A protein and the small-molecule ligand that binds it are described below.
Small molecule (SMILES): Cc1cn([C@H]2C[C@H](O)[C@@H](CO[P](=O)(O)O[P](=O)(O)O[C@H]3O[C@@H](C)[C@H](O)[C@@H](O)[C@H]3O)O2)c(=O)[nH]c1=O

Binding-site contacts:
Ligand atom O5 contacts residue THR369 of chain 3.B at 3.6 Å.
Ligand atom C51 contacts residue TYR302 of chain 3.B at 3.5 Å (hydrophobic).
Ligand atom C6 contacts residue CYS368 of chain 3.B at 3.5 Å (hydrophobic).
Ligand atom O3' contacts residue ARG104 of chain 3.B at 2.9 Å (salt-bridge).
Ligand atom C41 contacts residue TRP106 of chain 3.B at 3.4 Å (hydrophobic).
Ligand atom C21 contacts residue TRP106 of chain 3.B at 3.4 Å (hydrophobic).
Ligand atom C2' contacts residue TRP106 of chain 3.B at 3.6 Å (hydrophobic).
Ligand atom O2 contacts residue GLN367 of chain 3.B at 3.0 Å (h-bond).
Ligand atom O21 contacts residue TRP106 of chain 3.B at 3.4 Å.
Ligand atom OPP contacts residue ASN372 of chain 3.B at 3.5 Å (h-bond).
Ligand atom C41 contacts residue TYR302 of chain 3.B at 3.4 Å (hydrophobic).
Ligand atom O4 contacts residue TRP194 of chain 3.B at 3.6 Å.
Ligand atom O3 contacts residue TRP194 of chain 3.B at 3.3 Å.
Ligand atom C51 contacts residue TRP106 of chain 3.B at 3.6 Å (hydrophobic).
Ligand atom N31 contacts residue TRP106 of chain 3.B at 3.4 Å.
Ligand atom O3P contacts residue CYS368 of chain 3.B at 3.5 Å.
Ligand atom O41 contacts residue GLN107 of chain 3.B at 3.4 Å (h-bond).
Ligand atom N11 contacts residue TYR302 of chain 3.B at 3.5 Å.
Ligand atom O4' contacts residue TYR302 of chain 3.B at 3.2 Å.
Ligand atom C61 contacts residue TYR302 of chain 3.B at 3.5 Å (hydrophobic).
Ligand atom O4P contacts residue TYR373 of chain 3.B at 2.6 Å (h-bond).
Ligand atom O1 contacts residue CYS368 of chain 3.B at 3.5 Å.
Ligand atom C5A contacts residue GLN108 of chain 3.B at 3.7 Å.
Ligand atom O3P contacts residue THR369 of chain 3.B at 2.8 Å (h-bond).
Ligand atom N31 contacts residue TYR302 of chain 3.B at 3.4 Å.
Ligand atom O5 contacts residue CYS368 of chain 3.B at 3.1 Å.
Ligand atom O3 contacts residue SER193 of chain 3.B at 2.7 Å (h-bond).
Ligand atom C5A contacts residue TYR302 of chain 3.B at 3.5 Å (hydrophobic).
Ligand atom O1P contacts residue SER193 of chain 3.B at 3.6 Å.
Ligand atom O2 contacts residue ARG351 of chain 3.B at 3.6 Å.
Ligand atom O1 contacts residue ARG351 of chain 3.B at 3.1 Å (salt-bridge).
Ligand atom O3P contacts residue TYR373 of chain 3.B at 3.7 Å.
Ligand atom O41 contacts residue TRP288 of chain 3.B at 3.0 Å (h-bond).
Ligand atom C3 contacts residue TRP194 of chain 3.B at 3.5 Å (hydrophobic).
Ligand atom O4P contacts residue ARG351 of chain 3.B at 3.3 Å (salt-bridge).
Ligand atom O3P contacts residue ASN372 of chain 3.B at 2.9 Å (h-bond).
Ligand atom C21 contacts residue TYR302 of chain 3.B at 3.5 Å (hydrophobic).
Ligand atom O21 contacts residue TYR302 of chain 3.B at 3.5 Å (h-bond).
Ligand atom O41 contacts residue TYR302 of chain 3.B at 3.6 Å.
Ligand atom C5' contacts residue TYR373 of chain 3.B at 3.4 Å (hydrophobic).

Sequence of chain 3.B:
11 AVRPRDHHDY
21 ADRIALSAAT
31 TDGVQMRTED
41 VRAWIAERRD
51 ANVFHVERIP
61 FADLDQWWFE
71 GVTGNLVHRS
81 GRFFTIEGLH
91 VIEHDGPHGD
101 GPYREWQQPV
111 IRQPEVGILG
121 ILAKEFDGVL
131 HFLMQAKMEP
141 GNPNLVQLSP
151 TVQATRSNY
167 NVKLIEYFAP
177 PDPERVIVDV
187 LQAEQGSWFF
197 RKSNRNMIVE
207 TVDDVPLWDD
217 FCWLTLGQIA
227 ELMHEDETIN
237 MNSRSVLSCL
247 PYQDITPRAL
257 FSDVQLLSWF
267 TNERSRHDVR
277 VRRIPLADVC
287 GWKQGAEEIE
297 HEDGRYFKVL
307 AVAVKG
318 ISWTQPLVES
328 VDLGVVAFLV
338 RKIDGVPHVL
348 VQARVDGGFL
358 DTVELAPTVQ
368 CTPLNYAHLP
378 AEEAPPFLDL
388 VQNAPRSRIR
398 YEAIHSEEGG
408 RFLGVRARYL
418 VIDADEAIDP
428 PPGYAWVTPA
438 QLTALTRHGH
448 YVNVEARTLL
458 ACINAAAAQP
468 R